Sequence of chain 1.A:
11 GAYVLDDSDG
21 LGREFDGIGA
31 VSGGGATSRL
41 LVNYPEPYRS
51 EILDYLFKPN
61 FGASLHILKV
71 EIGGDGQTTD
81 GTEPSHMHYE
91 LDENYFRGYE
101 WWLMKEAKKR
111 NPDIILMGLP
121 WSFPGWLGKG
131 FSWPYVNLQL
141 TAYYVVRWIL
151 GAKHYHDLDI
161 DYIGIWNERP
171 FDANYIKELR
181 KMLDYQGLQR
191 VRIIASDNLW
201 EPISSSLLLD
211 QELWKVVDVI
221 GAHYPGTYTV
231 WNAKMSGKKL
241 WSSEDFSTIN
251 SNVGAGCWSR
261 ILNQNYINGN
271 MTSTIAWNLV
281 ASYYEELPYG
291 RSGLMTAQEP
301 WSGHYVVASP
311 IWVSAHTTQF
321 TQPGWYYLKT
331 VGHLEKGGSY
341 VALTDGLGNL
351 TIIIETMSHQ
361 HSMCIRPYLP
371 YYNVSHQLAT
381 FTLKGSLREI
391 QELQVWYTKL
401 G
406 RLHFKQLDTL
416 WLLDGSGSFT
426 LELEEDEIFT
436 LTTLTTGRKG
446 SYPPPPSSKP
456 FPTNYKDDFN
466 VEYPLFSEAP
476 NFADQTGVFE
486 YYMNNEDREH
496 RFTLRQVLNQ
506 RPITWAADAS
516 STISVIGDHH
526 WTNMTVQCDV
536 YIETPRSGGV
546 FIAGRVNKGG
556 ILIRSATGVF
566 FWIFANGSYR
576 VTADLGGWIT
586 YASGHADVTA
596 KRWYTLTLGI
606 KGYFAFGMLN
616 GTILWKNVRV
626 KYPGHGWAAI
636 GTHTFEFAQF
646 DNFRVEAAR

Binding-site contacts:
Ligand atom O7 contacts residue ASN373 of chain 1.A at 2.9 Å (h-bond).
Ligand atom C7 contacts residue ASN373 of chain 1.A at 3.2 Å.
Ligand atom C3 contacts residue ASN373 of chain 1.A at 3.9 Å.
Ligand atom C2 contacts residue ASN373 of chain 1.A at 2.6 Å.
Ligand atom C8 contacts residue TYR371 of chain 1.A at 3.8 Å (hydrophobic).
Ligand atom O7 contacts residue TYR371 of chain 1.A at 4.1 Å.
Ligand atom O5 contacts residue ASN373 of chain 1.A at 2.3 Å (h-bond).
Ligand atom C7 contacts residue TYR371 of chain 1.A at 3.9 Å (hydrophobic).
Ligand atom C1 contacts residue ASN373 of chain 1.A at 1.4 Å.
Ligand atom C6 contacts residue SER375 of chain 1.A at 4.0 Å.
Ligand atom C5 contacts residue ASN373 of chain 1.A at 3.6 Å.
Ligand atom N2 contacts residue ASN373 of chain 1.A at 3.1 Å (h-bond).
Ligand atom N2 contacts residue TYR371 of chain 1.A at 4.3 Å.
Ligand atom C4 contacts residue ASN373 of chain 1.A at 4.2 Å.

A protein and the small-molecule ligand that binds it are described below.
Small molecule (SMILES): CC(=O)N[C@@H]1[C@@H](O)[C@H](O)[C@@H](CO)O[C@H]1O